A small-molecule ligand and the protein it binds are described below.
Small molecule (SMILES): Nc1ncnc2c1ncn2[C@@H]1O[C@H](CO[P](=O)(O)OP(=O)(O)O)[C@@H](O)[C@H]1OP(=O)(O)O

Sequence of chain 1.B:
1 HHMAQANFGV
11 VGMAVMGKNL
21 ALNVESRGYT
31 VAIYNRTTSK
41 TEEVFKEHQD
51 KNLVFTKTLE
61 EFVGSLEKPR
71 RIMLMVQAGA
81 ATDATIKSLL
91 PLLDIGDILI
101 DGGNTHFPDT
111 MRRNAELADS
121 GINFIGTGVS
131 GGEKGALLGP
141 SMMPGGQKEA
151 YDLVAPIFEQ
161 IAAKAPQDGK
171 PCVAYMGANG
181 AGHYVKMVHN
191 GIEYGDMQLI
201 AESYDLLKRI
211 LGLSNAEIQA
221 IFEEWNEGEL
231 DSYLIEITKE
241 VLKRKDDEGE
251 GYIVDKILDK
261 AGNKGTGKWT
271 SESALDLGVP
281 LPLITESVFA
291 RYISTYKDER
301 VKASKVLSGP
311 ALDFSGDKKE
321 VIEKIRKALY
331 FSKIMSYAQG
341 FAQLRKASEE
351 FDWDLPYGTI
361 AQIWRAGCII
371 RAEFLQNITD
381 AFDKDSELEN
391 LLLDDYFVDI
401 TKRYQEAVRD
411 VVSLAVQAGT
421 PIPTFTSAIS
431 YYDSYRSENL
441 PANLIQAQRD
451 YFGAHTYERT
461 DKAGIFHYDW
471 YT

Binding-site contacts:
Ligand atom O3' contacts residue ALA14 of chain 1.B at 4.0 Å.
Ligand atom C8 contacts residue ARG36 of chain 1.B at 3.6 Å.
Ligand atom O3' contacts residue ASN35 of chain 1.B at 3.2 Å (h-bond).
Ligand atom N6 contacts residue ARG36 of chain 1.B at 3.5 Å (salt-bridge).
Ligand atom C5 contacts residue ALA81 of chain 1.B at 3.4 Å (hydrophobic).
Ligand atom N1 contacts residue ARG36 of chain 1.B at 3.8 Å.
Ligand atom N7 contacts residue ARG36 of chain 1.B at 3.5 Å (salt-bridge).
Ligand atom O2P contacts residue ASN35 of chain 1.B at 2.8 Å (h-bond).
Ligand atom C4 contacts residue ARG36 of chain 1.B at 3.8 Å.
Ligand atom O3P contacts residue ASN35 of chain 1.B at 3.4 Å (h-bond).
Ligand atom C8 contacts residue GLN77 of chain 1.B at 3.7 Å.
Ligand atom N9 contacts residue ARG36 of chain 1.B at 3.8 Å.
Ligand atom N7 contacts residue ALA81 of chain 1.B at 3.5 Å.
Ligand atom O5' contacts residue GLN77 of chain 1.B at 3.0 Å (h-bond).
Ligand atom O1A contacts residue GLN77 of chain 1.B at 3.3 Å.
Ligand atom N3 contacts residue THR85 of chain 1.B at 3.9 Å.
Ligand atom O2' contacts residue ASN35 of chain 1.B at 3.5 Å (h-bond).
Ligand atom C2 contacts residue THR85 of chain 1.B at 3.5 Å.
Ligand atom O2P contacts residue LYS40 of chain 1.B at 3.0 Å (salt-bridge).
Ligand atom P2' contacts residue ARG36 of chain 1.B at 3.7 Å.
Ligand atom C6 contacts residue ALA81 of chain 1.B at 3.5 Å (hydrophobic).
Ligand atom O5' contacts residue VAL76 of chain 1.B at 3.6 Å.
Ligand atom C5 contacts residue ARG36 of chain 1.B at 3.5 Å.
Ligand atom C5' contacts residue ALA14 of chain 1.B at 3.9 Å (hydrophobic).
Ligand atom O1B contacts residue ALA14 of chain 1.B at 3.8 Å.
Ligand atom O2A contacts residue GLN77 of chain 1.B at 4.0 Å.
Ligand atom O4' contacts residue GLN77 of chain 1.B at 3.0 Å (h-bond).
Ligand atom O2' contacts residue ARG36 of chain 1.B at 4.0 Å.
Ligand atom C6 contacts residue ARG36 of chain 1.B at 3.4 Å.
Ligand atom O3P contacts residue ARG36 of chain 1.B at 3.1 Å (salt-bridge).
Ligand atom P2' contacts residue ASN35 of chain 1.B at 3.5 Å.
Ligand atom C5' contacts residue GLN77 of chain 1.B at 3.7 Å.
Ligand atom N6 contacts residue ALA81 of chain 1.B at 3.7 Å.
Ligand atom O4' contacts residue VAL76 of chain 1.B at 3.5 Å.
Ligand atom P2' contacts residue THR37 of chain 1.B at 3.6 Å.
Ligand atom O3P contacts residue THR37 of chain 1.B at 2.6 Å (h-bond).
Ligand atom PA contacts residue GLN77 of chain 1.B at 3.9 Å.
Ligand atom O1P contacts residue ARG36 of chain 1.B at 2.9 Å (salt-bridge).
Ligand atom C4' contacts residue GLN77 of chain 1.B at 3.8 Å.
Ligand atom N3 contacts residue ARG36 of chain 1.B at 4.0 Å.